Sequence of chain 1.B:
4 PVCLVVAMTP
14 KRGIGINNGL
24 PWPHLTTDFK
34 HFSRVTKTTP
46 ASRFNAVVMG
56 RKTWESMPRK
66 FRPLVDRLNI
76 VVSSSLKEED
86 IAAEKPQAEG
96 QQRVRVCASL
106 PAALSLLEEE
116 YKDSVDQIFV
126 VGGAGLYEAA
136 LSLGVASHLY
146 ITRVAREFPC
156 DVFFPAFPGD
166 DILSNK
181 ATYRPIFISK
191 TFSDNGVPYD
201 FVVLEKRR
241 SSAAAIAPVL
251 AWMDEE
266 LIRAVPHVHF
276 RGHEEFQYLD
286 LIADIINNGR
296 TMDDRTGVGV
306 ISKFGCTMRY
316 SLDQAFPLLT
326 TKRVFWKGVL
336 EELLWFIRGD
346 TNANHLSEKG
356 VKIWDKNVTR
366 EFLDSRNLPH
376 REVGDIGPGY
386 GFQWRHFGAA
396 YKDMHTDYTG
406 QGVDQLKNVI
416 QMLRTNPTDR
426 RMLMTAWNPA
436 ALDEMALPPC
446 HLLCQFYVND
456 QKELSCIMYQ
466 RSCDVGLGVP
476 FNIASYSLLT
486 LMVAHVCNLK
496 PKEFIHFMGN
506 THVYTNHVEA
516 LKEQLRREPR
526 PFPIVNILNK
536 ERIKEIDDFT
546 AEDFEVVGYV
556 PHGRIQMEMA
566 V

Binding-site contacts:
Ligand atom C1 contacts residue HIS27 of chain 1.B at 3.7 Å.
Ligand atom N5 contacts residue NDP1 of chain 1.H at 3.5 Å (h-bond).
Ligand atom N7 contacts residue ASP31 of chain 1.B at 3.2 Å (salt-bridge).
Ligand atom C15 contacts residue PHE35 of chain 1.B at 3.8 Å (hydrophobic).
Ligand atom C18 contacts residue NDP1 of chain 1.H at 3.3 Å.
Ligand atom C4 contacts residue LEU23 of chain 1.B at 3.5 Å (hydrophobic).
Ligand atom C17 contacts residue VAL9 of chain 1.B at 3.6 Å (hydrophobic).
Ligand atom N3 contacts residue NDP1 of chain 1.H at 3.4 Å.
Ligand atom N6 contacts residue PHE35 of chain 1.B at 3.5 Å.
Ligand atom C17 contacts residue ALA10 of chain 1.B at 3.7 Å (hydrophobic).
Ligand atom N5 contacts residue VAL8 of chain 1.B at 3.2 Å (h-bond).
Ligand atom C7 contacts residue MET62 of chain 1.B at 3.7 Å (hydrophobic).
Ligand atom C16 contacts residue ASP31 of chain 1.B at 3.4 Å.
Ligand atom N7 contacts residue THR147 of chain 1.B at 3.2 Å (h-bond).
Ligand atom C18 contacts residue VAL8 of chain 1.B at 3.6 Å (hydrophobic).
Ligand atom N4 contacts residue ASP31 of chain 1.B at 2.9 Å (salt-bridge).
Ligand atom C4 contacts residue PHE32 of chain 1.B at 3.3 Å (hydrophobic).
Ligand atom C10 contacts residue PHE32 of chain 1.B at 3.2 Å (hydrophobic).
Ligand atom C13 contacts residue VAL126 of chain 1.B at 3.6 Å (hydrophobic).
Ligand atom C3 contacts residue PHE32 of chain 1.B at 3.5 Å (hydrophobic).
Ligand atom C17 contacts residue ASP31 of chain 1.B at 3.6 Å.
Ligand atom C7 contacts residue PRO63 of chain 1.B at 3.6 Å (hydrophobic).
Ligand atom N1 contacts residue HIS27 of chain 1.B at 3.8 Å.
Ligand atom C18 contacts residue PHE35 of chain 1.B at 3.5 Å (hydrophobic).
Ligand atom N7 contacts residue ALA10 of chain 1.B at 3.7 Å.
Ligand atom N5 contacts residue PHE35 of chain 1.B at 3.5 Å.
Ligand atom C15 contacts residue NDP1 of chain 1.H at 3.7 Å.
Ligand atom C6 contacts residue PRO63 of chain 1.B at 3.1 Å (hydrophobic).
Ligand atom N5 contacts residue ALA10 of chain 1.B at 3.7 Å.
Ligand atom C13 contacts residue NDP1 of chain 1.H at 3.5 Å.
Ligand atom N6 contacts residue VAL126 of chain 1.B at 3.0 Å (h-bond).
Ligand atom N6 contacts residue VAL8 of chain 1.B at 3.0 Å (h-bond).
Ligand atom C11 contacts residue NDP1 of chain 1.H at 3.6 Å.
Ligand atom C5 contacts residue PHE32 of chain 1.B at 3.2 Å (hydrophobic).
Ligand atom C12 contacts residue NDP1 of chain 1.H at 3.6 Å.
Ligand atom N6 contacts residue NDP1 of chain 1.H at 3.2 Å.
Ligand atom C8 contacts residue MET62 of chain 1.B at 3.6 Å (hydrophobic).
Ligand atom N5 contacts residue VAL9 of chain 1.B at 3.5 Å.
Ligand atom N7 contacts residue VAL9 of chain 1.B at 3.1 Å (h-bond).
Ligand atom C contacts residue HIS27 of chain 1.B at 3.7 Å.

A small-molecule ligand and the protein it binds are described below.
Small molecule (SMILES): COc1ncc(-c2cccc(N3CCN(c4cnc(N)nc4N)CC3)c2)cn1